Sequence of chain 1.O:
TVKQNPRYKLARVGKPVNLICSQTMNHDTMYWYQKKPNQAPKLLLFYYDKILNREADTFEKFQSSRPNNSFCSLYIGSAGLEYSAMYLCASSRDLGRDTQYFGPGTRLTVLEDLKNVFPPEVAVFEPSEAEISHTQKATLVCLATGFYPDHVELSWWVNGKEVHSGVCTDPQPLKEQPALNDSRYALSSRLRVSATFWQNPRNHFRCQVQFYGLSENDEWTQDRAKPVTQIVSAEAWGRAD

Binding-site contacts:
Ligand atom OG1 contacts residue ASN55 of chain 1.O at 2.7 Å (h-bond).
Ligand atom OG1 contacts residue LEU54 of chain 1.O at 3.3 Å (h-bond).
Ligand atom O contacts residue TRP73 of chain 1.K at 3.2 Å (h-bond).
Ligand atom N contacts residue TYR156 of chain 1.K at 3.3 Å (h-bond).
Ligand atom C contacts residue TYR84 of chain 1.K at 3.4 Å (hydrophobic).
Ligand atom O contacts residue TRP147 of chain 1.K at 3.0 Å (h-bond).
Ligand atom OE1 contacts residue ARG56 of chain 1.O at 3.4 Å (salt-bridge).
Ligand atom O contacts residue GLN70 of chain 1.K at 2.8 Å (h-bond).
Ligand atom CA contacts residue LEU54 of chain 1.O at 3.4 Å (hydrophobic).
Ligand atom ND2 contacts residue TYR156 of chain 1.K at 3.4 Å.
Ligand atom CB contacts residue TYR7 of chain 1.K at 3.3 Å (hydrophobic).
Ligand atom CB contacts residue TYR171 of chain 1.K at 2.9 Å (hydrophobic).
Ligand atom O contacts residue LYS146 of chain 1.K at 3.3 Å (salt-bridge).
Ligand atom O contacts residue TYR84 of chain 1.K at 3.4 Å (h-bond).
Ligand atom CB contacts residue TYR156 of chain 1.K at 3.4 Å (hydrophobic).
Ligand atom OE1 contacts residue SER150 of chain 1.K at 2.8 Å (h-bond).
Ligand atom OXT contacts residue TYR84 of chain 1.K at 2.7 Å (h-bond).
Ligand atom CB contacts residue GLU63 of chain 1.K at 3.3 Å.
Ligand atom O contacts residue LYS66 of chain 1.K at 3.0 Å (salt-bridge).
Ligand atom N contacts residue GLN70 of chain 1.K at 2.9 Å (h-bond).
Ligand atom N contacts residue SER77 of chain 1.K at 3.4 Å (h-bond).
Ligand atom CG contacts residue LEU54 of chain 1.O at 3.3 Å (hydrophobic).
Ligand atom OD1 contacts residue TYR159 of chain 1.K at 3.3 Å.
Ligand atom O contacts residue TRP147 of chain 1.K at 2.8 Å (h-bond).
Ligand atom OD1 contacts residue GLN97 of chain 1.K at 3.2 Å (h-bond).
Ligand atom CG contacts residue GLN70 of chain 1.K at 3.4 Å.
Ligand atom ND2 contacts residue GLN70 of chain 1.K at 3.2 Å (h-bond).
Ligand atom N contacts residue LEU54 of chain 1.O at 3.0 Å (h-bond).
Ligand atom OE1 contacts residue LYS146 of chain 1.K at 3.0 Å (salt-bridge).
Ligand atom N contacts residue GLU63 of chain 1.K at 2.8 Å (salt-bridge).
Ligand atom OXT contacts residue THR143 of chain 1.K at 2.9 Å (h-bond).
Ligand atom ND2 contacts residue TRP73 of chain 1.K at 3.4 Å.
Ligand atom OG contacts residue TYR7 of chain 1.K at 3.3 Å.
Ligand atom OG contacts residue TYR45 of chain 1.K at 3.2 Å (h-bond).
Ligand atom CB contacts residue TRP73 of chain 1.K at 3.4 Å (hydrophobic).
Ligand atom O contacts residue ASN80 of chain 1.K at 3.4 Å.
Ligand atom OE2 contacts residue ARG56 of chain 1.O at 3.0 Å (salt-bridge).
Ligand atom ND2 contacts residue GLN97 of chain 1.K at 2.8 Å (h-bond).
Ligand atom O contacts residue TRP73 of chain 1.K at 3.2 Å (h-bond).
Ligand atom O contacts residue TYR159 of chain 1.K at 2.8 Å (h-bond).

Sequence of chain 1.K:
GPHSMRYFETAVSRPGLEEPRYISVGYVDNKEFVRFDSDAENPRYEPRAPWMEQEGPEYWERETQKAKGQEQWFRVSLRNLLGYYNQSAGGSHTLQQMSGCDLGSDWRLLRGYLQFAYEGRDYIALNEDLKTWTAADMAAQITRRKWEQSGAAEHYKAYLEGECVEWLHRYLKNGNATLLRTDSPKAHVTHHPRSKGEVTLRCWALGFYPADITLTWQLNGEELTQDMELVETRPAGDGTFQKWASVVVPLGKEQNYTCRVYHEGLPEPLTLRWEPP

A protein and the small-molecule ligand that binds it are described below.
Small molecule (SMILES): CCC(=O)N[C@@H](CO)C(=O)N[C@@H](CC(N)=O)C(=O)N[C@@H](CCC(=O)O)C(=O)N[C@@H](CC(N)=O)C(=O)N[C@@H](CCSC)C(=O)N[C@@H](CCC(=O)O)C(=O)N[C@H](C(=O)N[C@@H](CCSC)C(=O)O)[C@@H](C)O